A protein and the small-molecule ligand that binds it are described below.
Small molecule (SMILES): CC(=O)N[C@H]1[C@H](O[C@H]2[C@H](O)[C@@H](NC(C)=O)CO[C@@H]2CO)O[C@H](CO)[C@@H](O)[C@@H]1O

Binding-site contacts:
Ligand atom C8 contacts residue MET350 of chain 1.E at 3.6 Å (hydrophobic).
Ligand atom C3 contacts residue THR365 of chain 1.E at 4.3 Å.
Ligand atom C2 contacts residue THR365 of chain 1.E at 4.1 Å.
Ligand atom C7 contacts residue ASN363 of chain 1.E at 3.4 Å.
Ligand atom C8 contacts residue VAL349 of chain 1.E at 4.3 Å (hydrophobic).
Ligand atom O6 contacts residue NAG1 of chain 1.QB at 3.6 Å.
Ligand atom N2 contacts residue THR365 of chain 1.E at 3.7 Å.
Ligand atom C8 contacts residue ASN363 of chain 1.E at 4.0 Å.
Ligand atom C1 contacts residue ASN363 of chain 1.E at 1.5 Å.
Ligand atom O7 contacts residue ASN363 of chain 1.E at 3.4 Å (h-bond).
Ligand atom O5 contacts residue ASN363 of chain 1.E at 2.4 Å (h-bond).
Ligand atom C3 contacts residue ASN363 of chain 1.E at 3.9 Å.
Ligand atom C5 contacts residue ASN363 of chain 1.E at 3.8 Å.
Ligand atom O7 contacts residue MET350 of chain 1.E at 4.3 Å.
Ligand atom C2 contacts residue ASN363 of chain 1.E at 2.6 Å.
Ligand atom N2 contacts residue ASN363 of chain 1.E at 3.0 Å (h-bond).
Ligand atom C1 contacts residue THR365 of chain 1.E at 3.7 Å.
Ligand atom C4 contacts residue ASN363 of chain 1.E at 4.4 Å.
Ligand atom C8 contacts residue NAG1 of chain 1.QB at 3.5 Å.

Sequence of chain 1.E:
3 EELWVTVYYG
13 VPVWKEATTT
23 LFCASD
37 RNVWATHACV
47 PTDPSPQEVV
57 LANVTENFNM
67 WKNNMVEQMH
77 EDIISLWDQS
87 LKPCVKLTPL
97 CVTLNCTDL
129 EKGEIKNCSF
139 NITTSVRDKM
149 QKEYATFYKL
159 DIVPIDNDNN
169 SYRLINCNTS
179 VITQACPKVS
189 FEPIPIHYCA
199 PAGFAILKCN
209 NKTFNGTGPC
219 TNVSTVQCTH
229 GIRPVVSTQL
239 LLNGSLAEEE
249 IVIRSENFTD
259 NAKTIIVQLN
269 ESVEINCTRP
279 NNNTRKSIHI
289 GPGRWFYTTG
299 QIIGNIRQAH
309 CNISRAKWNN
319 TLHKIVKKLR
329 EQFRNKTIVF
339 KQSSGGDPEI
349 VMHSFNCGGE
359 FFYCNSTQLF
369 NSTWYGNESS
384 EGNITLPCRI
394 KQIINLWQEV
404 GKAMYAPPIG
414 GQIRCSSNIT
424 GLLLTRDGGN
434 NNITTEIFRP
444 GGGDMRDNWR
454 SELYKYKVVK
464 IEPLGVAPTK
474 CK